Binding-site contacts:
Ligand atom O5 contacts residue GLN801 of chain 1.B at 4.3 Å.
Ligand atom C3 contacts residue ASN798 of chain 1.B at 3.8 Å.
Ligand atom C4 contacts residue ASN798 of chain 1.B at 4.2 Å.
Ligand atom C5 contacts residue SER800 of chain 1.B at 3.7 Å.
Ligand atom O7 contacts residue ASN798 of chain 1.B at 4.3 Å.
Ligand atom C1 contacts residue ASN798 of chain 1.B at 1.5 Å.
Ligand atom C7 contacts residue ASN798 of chain 1.B at 3.8 Å.
Ligand atom O5 contacts residue SER800 of chain 1.B at 3.6 Å (h-bond).
Ligand atom C5 contacts residue GLN801 of chain 1.B at 3.9 Å.
Ligand atom N2 contacts residue ASN798 of chain 1.B at 3.0 Å (h-bond).
Ligand atom C5 contacts residue ASN798 of chain 1.B at 3.7 Å.
Ligand atom C2 contacts residue ASN798 of chain 1.B at 2.5 Å.
Ligand atom C6 contacts residue GLN801 of chain 1.B at 3.4 Å.
Ligand atom C1 contacts residue SER800 of chain 1.B at 3.4 Å.
Ligand atom O5 contacts residue ASN798 of chain 1.B at 2.4 Å (h-bond).
Ligand atom C8 contacts residue ASN798 of chain 1.B at 4.5 Å.

A small-molecule ligand and the protein it binds are described below.
Small molecule (SMILES): CC(=O)N[C@@H]1[C@@H](O)[C@H](O)[C@@H](CO)O[C@H]1O

Sequence of chain 1.B:
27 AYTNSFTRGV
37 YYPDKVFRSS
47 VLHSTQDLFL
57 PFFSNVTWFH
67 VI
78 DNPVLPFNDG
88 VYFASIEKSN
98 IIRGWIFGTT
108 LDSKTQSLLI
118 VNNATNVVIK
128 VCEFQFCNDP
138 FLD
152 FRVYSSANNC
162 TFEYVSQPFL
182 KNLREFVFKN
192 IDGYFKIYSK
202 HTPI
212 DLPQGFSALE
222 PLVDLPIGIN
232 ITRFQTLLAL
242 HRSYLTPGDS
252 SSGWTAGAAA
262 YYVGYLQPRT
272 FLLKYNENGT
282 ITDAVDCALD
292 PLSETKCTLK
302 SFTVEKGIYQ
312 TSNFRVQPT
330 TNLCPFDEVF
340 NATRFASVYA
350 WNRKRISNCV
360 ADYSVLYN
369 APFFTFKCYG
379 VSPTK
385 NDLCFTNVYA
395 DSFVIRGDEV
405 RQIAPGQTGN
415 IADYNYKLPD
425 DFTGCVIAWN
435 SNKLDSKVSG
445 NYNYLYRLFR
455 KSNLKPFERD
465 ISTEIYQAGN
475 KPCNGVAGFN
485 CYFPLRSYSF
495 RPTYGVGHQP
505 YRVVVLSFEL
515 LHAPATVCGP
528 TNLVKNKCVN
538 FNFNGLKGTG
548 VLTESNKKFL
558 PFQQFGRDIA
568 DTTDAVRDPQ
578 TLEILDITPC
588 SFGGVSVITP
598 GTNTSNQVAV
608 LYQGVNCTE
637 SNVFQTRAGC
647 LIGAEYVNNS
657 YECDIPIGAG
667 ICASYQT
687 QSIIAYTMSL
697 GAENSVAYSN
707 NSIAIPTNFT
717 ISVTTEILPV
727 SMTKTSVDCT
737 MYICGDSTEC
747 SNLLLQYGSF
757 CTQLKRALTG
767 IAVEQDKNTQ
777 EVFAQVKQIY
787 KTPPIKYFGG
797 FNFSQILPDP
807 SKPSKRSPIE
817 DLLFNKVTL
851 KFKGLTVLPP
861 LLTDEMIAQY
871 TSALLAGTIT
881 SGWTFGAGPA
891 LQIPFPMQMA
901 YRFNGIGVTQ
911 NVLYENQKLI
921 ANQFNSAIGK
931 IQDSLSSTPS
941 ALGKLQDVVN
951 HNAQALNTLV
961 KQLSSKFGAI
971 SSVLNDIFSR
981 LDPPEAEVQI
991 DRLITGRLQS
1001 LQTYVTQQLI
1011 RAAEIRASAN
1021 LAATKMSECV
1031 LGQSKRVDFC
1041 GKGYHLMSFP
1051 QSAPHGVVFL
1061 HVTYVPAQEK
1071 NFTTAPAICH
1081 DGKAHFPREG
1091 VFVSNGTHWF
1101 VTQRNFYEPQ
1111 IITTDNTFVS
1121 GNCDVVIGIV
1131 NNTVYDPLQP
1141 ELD